Sequence of chain 1.D:
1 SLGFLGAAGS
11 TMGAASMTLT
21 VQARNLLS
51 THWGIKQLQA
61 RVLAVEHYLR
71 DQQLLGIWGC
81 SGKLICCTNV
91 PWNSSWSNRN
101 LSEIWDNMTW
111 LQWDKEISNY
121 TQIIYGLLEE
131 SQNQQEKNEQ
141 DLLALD

Binding-site contacts:
Ligand atom N2 contacts residue ASN56 of chain 1.C at 2.8 Å (h-bond).
Ligand atom N2 contacts residue GLU55 of chain 1.C at 4.4 Å.
Ligand atom C8 contacts residue GLY9 of chain 1.D at 3.5 Å.
Ligand atom C2 contacts residue GLY9 of chain 1.D at 3.8 Å.
Ligand atom C7 contacts residue GLY9 of chain 1.D at 3.8 Å.
Ligand atom C7 contacts residue SER10 of chain 1.D at 4.3 Å.
Ligand atom O7 contacts residue ASN56 of chain 1.C at 4.3 Å.
Ligand atom O7 contacts residue GLU55 of chain 1.C at 3.6 Å.
Ligand atom C3 contacts residue ASN56 of chain 1.C at 3.9 Å.
Ligand atom C2 contacts residue ASN56 of chain 1.C at 2.5 Å.
Ligand atom O5 contacts residue ASN56 of chain 1.C at 2.5 Å (h-bond).
Ligand atom C8 contacts residue ALA8 of chain 1.D at 3.5 Å (hydrophobic).
Ligand atom C8 contacts residue GLY6 of chain 1.D at 4.4 Å.
Ligand atom C8 contacts residue SER10 of chain 1.D at 3.5 Å.
Ligand atom C1 contacts residue ASN56 of chain 1.C at 1.5 Å.
Ligand atom N2 contacts residue GLY9 of chain 1.D at 2.9 Å (h-bond).
Ligand atom C7 contacts residue ASN56 of chain 1.C at 3.7 Å.
Ligand atom C4 contacts residue ASN56 of chain 1.C at 4.4 Å.
Ligand atom N2 contacts residue SER10 of chain 1.D at 4.1 Å.
Ligand atom C5 contacts residue ASN56 of chain 1.C at 3.8 Å.
Ligand atom C1 contacts residue GLU55 of chain 1.C at 4.4 Å.
Ligand atom C8 contacts residue GLU55 of chain 1.C at 3.9 Å.
Ligand atom C1 contacts residue GLY9 of chain 1.D at 4.3 Å.
Ligand atom C7 contacts residue GLU55 of chain 1.C at 3.7 Å.

Sequence of chain 1.C:
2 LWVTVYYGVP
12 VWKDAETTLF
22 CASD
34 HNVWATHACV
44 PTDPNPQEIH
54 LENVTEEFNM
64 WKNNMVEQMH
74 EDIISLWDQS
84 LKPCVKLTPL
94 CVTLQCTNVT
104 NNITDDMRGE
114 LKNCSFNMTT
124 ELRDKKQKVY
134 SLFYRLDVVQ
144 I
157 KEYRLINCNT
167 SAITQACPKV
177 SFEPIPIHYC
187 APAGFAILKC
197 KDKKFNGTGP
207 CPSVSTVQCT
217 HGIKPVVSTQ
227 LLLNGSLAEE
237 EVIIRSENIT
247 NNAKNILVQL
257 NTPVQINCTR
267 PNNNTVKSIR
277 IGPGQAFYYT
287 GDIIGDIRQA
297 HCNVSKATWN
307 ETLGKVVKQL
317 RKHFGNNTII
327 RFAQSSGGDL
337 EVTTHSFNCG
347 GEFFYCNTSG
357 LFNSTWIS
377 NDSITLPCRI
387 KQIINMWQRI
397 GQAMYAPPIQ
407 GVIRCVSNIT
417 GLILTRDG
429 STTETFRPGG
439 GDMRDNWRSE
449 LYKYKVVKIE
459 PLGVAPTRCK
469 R

This protein binds this small molecule.
Small molecule (SMILES): CC(=O)N[C@H]1[C@H](O[C@H]2[C@H](O)[C@@H](NC(C)=O)CO[C@@H]2CO)O[C@H](CO)[C@@H](O)[C@@H]1O